Sequence of chain 44.A:
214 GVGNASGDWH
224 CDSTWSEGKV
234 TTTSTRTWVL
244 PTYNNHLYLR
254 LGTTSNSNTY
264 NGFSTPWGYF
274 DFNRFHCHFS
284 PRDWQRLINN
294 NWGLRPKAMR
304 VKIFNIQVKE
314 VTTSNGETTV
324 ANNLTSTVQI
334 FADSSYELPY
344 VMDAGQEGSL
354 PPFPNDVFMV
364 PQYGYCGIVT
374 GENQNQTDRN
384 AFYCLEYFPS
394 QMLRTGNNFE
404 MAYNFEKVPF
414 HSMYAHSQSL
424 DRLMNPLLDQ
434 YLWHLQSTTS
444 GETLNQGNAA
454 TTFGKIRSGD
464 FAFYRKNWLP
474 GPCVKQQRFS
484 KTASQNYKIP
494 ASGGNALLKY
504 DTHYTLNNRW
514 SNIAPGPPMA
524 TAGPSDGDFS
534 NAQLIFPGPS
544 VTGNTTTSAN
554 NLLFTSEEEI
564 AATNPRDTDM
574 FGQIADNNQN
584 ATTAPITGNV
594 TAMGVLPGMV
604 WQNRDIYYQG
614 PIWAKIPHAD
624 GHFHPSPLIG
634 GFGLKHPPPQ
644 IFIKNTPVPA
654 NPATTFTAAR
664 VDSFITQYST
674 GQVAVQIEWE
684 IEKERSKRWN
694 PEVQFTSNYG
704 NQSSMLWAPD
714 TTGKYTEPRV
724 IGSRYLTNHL

Binding-site contacts:
Ligand atom N7 contacts residue PRO628 of chain 44.A at 3.3 Å (h-bond).
Ligand atom N6 contacts residue PRO628 of chain 44.A at 3.4 Å (h-bond).
Ligand atom C5 contacts residue PRO412 of chain 44.A at 4.2 Å (hydrophobic).
Ligand atom O2P contacts residue ASP623 of chain 29.A at 3.2 Å (salt-bridge).
Ligand atom C6 contacts residue PRO412 of chain 44.A at 4.3 Å (hydrophobic).
Ligand atom P contacts residue HIS625 of chain 29.A at 3.9 Å.
Ligand atom N1 contacts residue PRO628 of chain 44.A at 3.2 Å (h-bond).
Ligand atom C2' contacts residue HIS627 of chain 44.A at 3.2 Å.
Ligand atom C8 contacts residue HIS627 of chain 44.A at 3.5 Å.
Ligand atom N7 contacts residue HIS627 of chain 44.A at 4.1 Å.
Ligand atom N7 contacts residue ASN606 of chain 44.A at 4.2 Å.
Ligand atom C6 contacts residue PRO628 of chain 44.A at 2.8 Å (hydrophobic).
Ligand atom C6 contacts residue SER629 of chain 44.A at 3.5 Å.
Ligand atom C2' contacts residue PRO628 of chain 44.A at 3.6 Å (hydrophobic).
Ligand atom C1' contacts residue PRO628 of chain 44.A at 3.9 Å (hydrophobic).
Ligand atom C2 contacts residue GLY636 of chain 44.A at 3.2 Å.
Ligand atom C4 contacts residue PRO628 of chain 44.A at 3.0 Å (hydrophobic).
Ligand atom N6 contacts residue GLY634 of chain 44.A at 3.8 Å.
Ligand atom N1 contacts residue VAL411 of chain 44.A at 4.3 Å.
Ligand atom C1' contacts residue HIS627 of chain 44.A at 4.3 Å.
Ligand atom N9 contacts residue PRO412 of chain 44.A at 4.2 Å.
Ligand atom N9 contacts residue PRO628 of chain 44.A at 3.7 Å.
Ligand atom N1 contacts residue GLY636 of chain 44.A at 2.9 Å (h-bond).
Ligand atom C8 contacts residue PRO628 of chain 44.A at 3.8 Å (hydrophobic).
Ligand atom C5 contacts residue SER629 of chain 44.A at 3.5 Å.
Ligand atom N6 contacts residue GLY636 of chain 44.A at 3.2 Å (h-bond).
Ligand atom N7 contacts residue SER629 of chain 44.A at 3.1 Å (h-bond).
Ligand atom N6 contacts residue SER629 of chain 44.A at 3.0 Å (h-bond).
Ligand atom O3' contacts residue PRO628 of chain 44.A at 4.1 Å.
Ligand atom N3 contacts residue PRO628 of chain 44.A at 3.5 Å (h-bond).
Ligand atom C8 contacts residue PRO412 of chain 44.A at 4.3 Å (hydrophobic).
Ligand atom C3' contacts residue HIS627 of chain 44.A at 4.3 Å.
Ligand atom N6 contacts residue PHE635 of chain 44.A at 3.7 Å.
Ligand atom C2 contacts residue PRO628 of chain 44.A at 3.5 Å (hydrophobic).
Ligand atom C6 contacts residue GLY636 of chain 44.A at 3.6 Å.
Ligand atom N7 contacts residue PRO412 of chain 44.A at 4.3 Å.
Ligand atom C5 contacts residue PRO628 of chain 44.A at 2.7 Å (hydrophobic).
Ligand atom C8 contacts residue SER629 of chain 44.A at 4.2 Å.
Ligand atom C4 contacts residue PRO412 of chain 44.A at 4.1 Å (hydrophobic).
Ligand atom O1P contacts residue HIS625 of chain 29.A at 2.8 Å (h-bond).

The protein below binds the small molecule below.
Small molecule (SMILES): Nc1ncnc2c1ncn2[C@H]1C[C@H](O)[C@@H](COP(=O)(O)O)O1

Sequence of chain 29.A:
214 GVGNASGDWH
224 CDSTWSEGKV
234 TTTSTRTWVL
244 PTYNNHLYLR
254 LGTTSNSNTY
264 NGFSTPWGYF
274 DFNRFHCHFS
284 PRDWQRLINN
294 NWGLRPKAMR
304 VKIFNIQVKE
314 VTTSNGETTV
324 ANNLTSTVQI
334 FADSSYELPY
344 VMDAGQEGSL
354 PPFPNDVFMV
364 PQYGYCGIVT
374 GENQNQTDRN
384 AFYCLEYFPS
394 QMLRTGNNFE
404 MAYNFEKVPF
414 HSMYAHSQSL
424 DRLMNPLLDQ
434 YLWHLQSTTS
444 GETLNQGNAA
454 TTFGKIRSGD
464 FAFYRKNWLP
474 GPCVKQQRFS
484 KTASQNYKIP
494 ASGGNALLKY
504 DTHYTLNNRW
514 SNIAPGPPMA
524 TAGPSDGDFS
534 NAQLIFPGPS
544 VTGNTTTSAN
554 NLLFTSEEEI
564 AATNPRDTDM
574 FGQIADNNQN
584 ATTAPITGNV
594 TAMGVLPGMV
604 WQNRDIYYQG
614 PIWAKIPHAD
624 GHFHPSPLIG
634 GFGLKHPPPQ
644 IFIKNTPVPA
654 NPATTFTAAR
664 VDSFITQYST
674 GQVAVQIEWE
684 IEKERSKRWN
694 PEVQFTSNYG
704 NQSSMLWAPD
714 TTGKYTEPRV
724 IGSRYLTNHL